Sequence of chain 1.D:
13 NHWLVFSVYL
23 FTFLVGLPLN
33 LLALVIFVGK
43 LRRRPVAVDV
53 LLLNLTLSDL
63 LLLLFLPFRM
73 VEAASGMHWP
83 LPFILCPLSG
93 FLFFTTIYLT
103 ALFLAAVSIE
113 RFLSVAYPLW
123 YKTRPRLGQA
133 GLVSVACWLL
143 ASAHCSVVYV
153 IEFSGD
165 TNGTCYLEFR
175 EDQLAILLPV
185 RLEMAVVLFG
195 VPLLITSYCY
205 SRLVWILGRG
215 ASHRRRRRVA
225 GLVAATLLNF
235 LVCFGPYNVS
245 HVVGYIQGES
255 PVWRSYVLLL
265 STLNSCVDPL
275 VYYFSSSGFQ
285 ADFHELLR

A small-molecule ligand and the protein it binds are described below.
Small molecule (SMILES): CC1=C(C(=O)Nc2cc(Cl)ccc2Cl)[C@H](c2ccco2)C2=C(CCCC2=O)N1

Binding-site contacts:
Ligand atom C22 contacts residue LEU353 of chain 1.C at 3.4 Å (hydrophobic).
Ligand atom O05 contacts residue LEU106 of chain 1.D at 3.3 Å.
Ligand atom C26 contacts residue THR200 of chain 1.D at 3.4 Å.
Ligand atom C14 contacts residue TYR276 of chain 1.D at 3.5 Å (hydrophobic).
Ligand atom C14 contacts residue LEU54 of chain 1.D at 3.6 Å (hydrophobic).
Ligand atom C19 contacts residue THR230 of chain 1.D at 3.3 Å.
Ligand atom CL02 contacts residue THR200 of chain 1.D at 3.8 Å.
Ligand atom C12 contacts residue TYR276 of chain 1.D at 3.5 Å (hydrophobic).
Ligand atom C09 contacts residue LEU106 of chain 1.D at 3.5 Å (hydrophobic).
Ligand atom C16 contacts residue LEU106 of chain 1.D at 3.7 Å (hydrophobic).
Ligand atom C20 contacts residue THR230 of chain 1.D at 3.2 Å.
Ligand atom CL01 contacts residue TYR204 of chain 1.D at 3.3 Å.
Ligand atom C17 contacts residue THR230 of chain 1.D at 3.4 Å.
Ligand atom CL01 contacts residue VAL227 of chain 1.D at 2.9 Å.
Ligand atom O03 contacts residue THR230 of chain 1.D at 3.4 Å.
Ligand atom CL01 contacts residue THR230 of chain 1.D at 3.2 Å.
Ligand atom C21 contacts residue LEU353 of chain 1.C at 3.4 Å (hydrophobic).
Ligand atom CL01 contacts residue LEU231 of chain 1.D at 3.5 Å.
Ligand atom N07 contacts residue THR230 of chain 1.D at 3.4 Å.
Ligand atom C21 contacts residue THR230 of chain 1.D at 3.3 Å.
Ligand atom C25 contacts residue PHE234 of chain 1.D at 3.8 Å (hydrophobic).
Ligand atom C13 contacts residue THR230 of chain 1.D at 3.5 Å.
Ligand atom C23 contacts residue THR200 of chain 1.D at 3.8 Å.
Ligand atom C15 contacts residue ARG113 of chain 1.D at 3.6 Å.
Ligand atom C24 contacts residue TYR204 of chain 1.D at 3.7 Å (hydrophobic).
Ligand atom O04 contacts residue ARG113 of chain 1.D at 2.4 Å (salt-bridge).
Ligand atom CL02 contacts residue PRO196 of chain 1.D at 3.6 Å.
Ligand atom C11 contacts residue VAL275 of chain 1.D at 3.6 Å (hydrophobic).
Ligand atom C19 contacts residue LEU106 of chain 1.D at 3.7 Å (hydrophobic).
Ligand atom C28 contacts residue SER201 of chain 1.D at 3.5 Å.
Ligand atom CL02 contacts residue PHE234 of chain 1.D at 3.3 Å.
Ligand atom C28 contacts residue THR200 of chain 1.D at 3.5 Å.
Ligand atom C12 contacts residue VAL275 of chain 1.D at 3.6 Å (hydrophobic).
Ligand atom C16 contacts residue THR230 of chain 1.D at 3.7 Å.
Ligand atom C25 contacts residue THR200 of chain 1.D at 3.6 Å.
Ligand atom CL02 contacts residue LEU197 of chain 1.D at 3.4 Å.
Ligand atom C18 contacts residue LEU106 of chain 1.D at 3.7 Å (hydrophobic).
Ligand atom C17 contacts residue ARG113 of chain 1.D at 3.8 Å.
Ligand atom C22 contacts residue THR230 of chain 1.D at 3.4 Å.
Ligand atom C20 contacts residue TYR204 of chain 1.D at 3.4 Å (hydrophobic).

Sequence of chain 1.C:
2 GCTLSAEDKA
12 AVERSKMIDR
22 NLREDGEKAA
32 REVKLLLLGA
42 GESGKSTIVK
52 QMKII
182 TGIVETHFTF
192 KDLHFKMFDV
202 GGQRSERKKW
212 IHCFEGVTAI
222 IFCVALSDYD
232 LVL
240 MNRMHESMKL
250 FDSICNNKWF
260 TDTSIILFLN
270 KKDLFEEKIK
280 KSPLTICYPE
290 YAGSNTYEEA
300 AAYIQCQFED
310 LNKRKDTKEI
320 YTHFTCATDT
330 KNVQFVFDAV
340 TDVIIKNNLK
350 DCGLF